Sequence of chain 1.C:
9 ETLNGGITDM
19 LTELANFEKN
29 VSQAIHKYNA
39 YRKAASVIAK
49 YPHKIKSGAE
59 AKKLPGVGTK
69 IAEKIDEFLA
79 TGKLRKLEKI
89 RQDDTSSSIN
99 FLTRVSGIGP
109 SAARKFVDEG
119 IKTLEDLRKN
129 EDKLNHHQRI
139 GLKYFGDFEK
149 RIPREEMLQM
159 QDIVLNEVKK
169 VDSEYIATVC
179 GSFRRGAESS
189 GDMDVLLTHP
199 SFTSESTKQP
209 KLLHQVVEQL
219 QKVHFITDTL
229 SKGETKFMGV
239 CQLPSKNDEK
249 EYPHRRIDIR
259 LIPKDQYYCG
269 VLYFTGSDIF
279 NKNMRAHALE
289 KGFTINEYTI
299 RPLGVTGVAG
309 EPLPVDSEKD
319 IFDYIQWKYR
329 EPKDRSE

Binding-site contacts:
Ligand atom C6 contacts residue DT3 of chain 1.B at 3.4 Å.
Ligand atom C2 contacts residue DA4 of chain 1.B at 3.0 Å.
Ligand atom C2 contacts residue DT1 of chain 1.B at 3.0 Å.
Ligand atom N3 contacts residue DG7 of chain 1.B at 3.2 Å (h-bond).
Ligand atom N6 contacts residue DT1 of chain 1.B at 2.9 Å (h-bond).
Ligand atom C2 contacts residue DA4 of chain 1.B at 3.4 Å.
Ligand atom O3' contacts residue THR233 of chain 1.C at 3.3 Å (h-bond).
Ligand atom P contacts residue THR233 of chain 1.C at 3.2 Å.
Ligand atom C6 contacts residue DT1 of chain 1.B at 3.2 Å.
Ligand atom C2 contacts residue DT6 of chain 1.B at 3.4 Å.
Ligand atom C2 contacts residue DG7 of chain 1.B at 3.1 Å.
Ligand atom N2 contacts residue DT3 of chain 1.B at 3.0 Å (h-bond).
Ligand atom O4 contacts residue DA4 of chain 1.B at 2.8 Å (h-bond).
Ligand atom OP1 contacts residue THR233 of chain 1.C at 2.8 Å (h-bond).
Ligand atom O2 contacts residue DA4 of chain 1.B at 2.8 Å.
Ligand atom O2 contacts residue DG8 of chain 1.B at 3.2 Å (h-bond).
Ligand atom N1 contacts residue DG7 of chain 1.B at 3.4 Å (h-bond).
Ligand atom OP1 contacts residue GLU232 of chain 1.C at 3.1 Å (salt-bridge).
Ligand atom N6 contacts residue DT6 of chain 1.B at 3.0 Å (h-bond).
Ligand atom OP1 contacts residue LYS234 of chain 1.C at 3.4 Å (salt-bridge).
Ligand atom N2 contacts residue DC2 of chain 1.B at 2.9 Å (h-bond).
Ligand atom O6 contacts residue DC2 of chain 1.B at 2.8 Å (h-bond).
Ligand atom N3 contacts residue DA5 of chain 1.B at 2.7 Å (h-bond).
Ligand atom N6 contacts residue DT3 of chain 1.B at 2.9 Å (h-bond).
Ligand atom N3 contacts residue DG7 of chain 1.B at 3.3 Å (h-bond).
Ligand atom C2 contacts residue DT3 of chain 1.B at 3.2 Å.
Ligand atom OP1 contacts residue GLY231 of chain 1.C at 3.0 Å.
Ligand atom N1 contacts residue DT3 of chain 1.B at 2.5 Å (h-bond).
Ligand atom N6 contacts residue DA5 of chain 1.B at 2.9 Å (h-bond).
Ligand atom N3 contacts residue DA4 of chain 1.B at 2.3 Å (h-bond).
Ligand atom N1 contacts residue DT1 of chain 1.B at 2.6 Å (h-bond).
Ligand atom C4 contacts residue DA4 of chain 1.B at 3.3 Å.
Ligand atom C2 contacts residue DC2 of chain 1.B at 3.3 Å.
Ligand atom O5' contacts residue DG8 of chain 1.B at 2.9 Å (h-bond).
Ligand atom N1 contacts residue DC2 of chain 1.B at 2.7 Å (h-bond).
Ligand atom O4 contacts residue DA5 of chain 1.B at 3.4 Å (h-bond).
Ligand atom O2 contacts residue DG7 of chain 1.B at 2.7 Å (h-bond).
Ligand atom C6 contacts residue DC2 of chain 1.B at 3.3 Å.
Ligand atom O2 contacts residue DA5 of chain 1.B at 3.2 Å.
Ligand atom N1 contacts residue DT6 of chain 1.B at 2.7 Å (h-bond).

The small molecule below binds the protein below.
Small molecule (SMILES): Cc1cn([C@H]2C[C@H](O[P](=O)(O)OC[C@H]3O[C@@H](n4cnc5c(N)ncnc54)C[C@@H]3O[P](=O)(O)OC[C@H]3O[C@@H](n4cnc5c(=O)nc(N)[nH]c54)C[C@@H]3O[P](=O)(O)OC[C@H]3O[C@@H](n4cnc5c(N)ncnc54)C[C@@H]3OP(=O)(O)O)[C@@H](CO[P](=O)(O)O[C@H]3C[C@H](n4cc(C)c(=O)[nH]c4=O)O[C@@H]3CO[P](=O)(O)O[C@H]3C[C@H](n4cnc5c(N)ncnc54)O[C@@H]3CO[P](=O)(O)O[C@H]3C[C@H](n4ccc(N)nc4=O)O[C@@H]3CO)O2)c(=O)[nH]c1=O